Binding-site contacts:
Ligand atom C18 contacts residue TRP62 of chain 1.G at 4.4 Å (hydrophobic).
Ligand atom C19 contacts residue TRP32 of chain 1.C at 4.2 Å (hydrophobic).
Ligand atom C37 contacts residue LEU41 of chain 1.C at 4.4 Å (hydrophobic).
Ligand atom C6 contacts residue TRP62 of chain 1.G at 4.3 Å (hydrophobic).
Ligand atom O5 contacts residue PHE69 of chain 1.G at 4.4 Å.
Ligand atom C22 contacts residue TRP32 of chain 1.C at 4.0 Å (hydrophobic).
Ligand atom C43 contacts residue LEU29 of chain 1.C at 4.3 Å (hydrophobic).
Ligand atom O5 contacts residue TRP62 of chain 1.G at 3.7 Å.
Ligand atom C22 contacts residue PHE69 of chain 1.G at 3.6 Å (hydrophobic).
Ligand atom C43 contacts residue PEK1 of chain 1.FB at 4.4 Å.
Ligand atom C19 contacts residue MET38 of chain 1.C at 3.8 Å (hydrophobic).
Ligand atom C40 contacts residue LEU29 of chain 1.C at 4.2 Å (hydrophobic).
Ligand atom C28 contacts residue TRP32 of chain 1.C at 3.7 Å (hydrophobic).
Ligand atom C40 contacts residue PEK1 of chain 1.FB at 3.8 Å.
Ligand atom C37 contacts residue LEU29 of chain 1.C at 4.5 Å (hydrophobic).
Ligand atom C18 contacts residue TRP32 of chain 1.C at 4.3 Å (hydrophobic).
Ligand atom C18 contacts residue MET38 of chain 1.C at 4.3 Å (hydrophobic).
Ligand atom C18 contacts residue PHE69 of chain 1.G at 4.2 Å (hydrophobic).
Ligand atom C34 contacts residue PEK1 of chain 1.FB at 4.1 Å.
Ligand atom C31 contacts residue LEU41 of chain 1.C at 4.2 Å (hydrophobic).

The small molecule below binds the protein below.
Small molecule (SMILES): CCCCCCCCCCO[C@@H]1O[C@H](CO)[C@@H](O[C@H]2O[C@H](CO)[C@@H](O)[C@H](O)[C@H]2O)[C@H](O)[C@H]1O

Sequence of chain 1.C:
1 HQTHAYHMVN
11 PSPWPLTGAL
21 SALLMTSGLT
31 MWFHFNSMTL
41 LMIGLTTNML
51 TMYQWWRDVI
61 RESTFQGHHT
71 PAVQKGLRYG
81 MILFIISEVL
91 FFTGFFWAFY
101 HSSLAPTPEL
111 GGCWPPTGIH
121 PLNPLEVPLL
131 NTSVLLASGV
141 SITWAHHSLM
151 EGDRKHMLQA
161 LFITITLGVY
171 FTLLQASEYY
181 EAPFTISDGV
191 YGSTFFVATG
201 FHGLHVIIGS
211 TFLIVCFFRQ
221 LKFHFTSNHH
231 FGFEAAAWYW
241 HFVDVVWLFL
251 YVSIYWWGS

Sequence of chain 1.G:
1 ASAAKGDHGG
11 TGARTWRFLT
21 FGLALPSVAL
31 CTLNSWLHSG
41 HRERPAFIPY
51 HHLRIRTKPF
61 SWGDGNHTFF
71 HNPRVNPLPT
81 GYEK